Binding-site contacts:
Ligand atom C02 contacts residue GLU243 of chain 2.A at 3.6 Å.
Ligand atom C18 contacts residue HEM1 of chain 2.B at 3.3 Å.
Ligand atom C04 contacts residue HEM1 of chain 2.B at 3.9 Å.
Ligand atom C06 contacts residue HEM1 of chain 2.B at 3.7 Å.
Ligand atom C23 contacts residue TYR357 of chain 2.A at 3.6 Å (hydrophobic).
Ligand atom C06 contacts residue GLU243 of chain 2.A at 3.5 Å.
Ligand atom N01 contacts residue HEM1 of chain 2.B at 3.5 Å.
Ligand atom C12 contacts residue POL1 of chain 2.F at 3.1 Å.
Ligand atom C07 contacts residue HEM1 of chain 2.B at 3.5 Å.
Ligand atom C25 contacts residue TYR357 of chain 2.A at 3.6 Å (hydrophobic).
Ligand atom C05 contacts residue ILE218 of chain 2.A at 3.7 Å (hydrophobic).
Ligand atom C26 contacts residue HEM1 of chain 2.B at 3.4 Å.
Ligand atom C17 contacts residue TRP329 of chain 2.A at 3.8 Å (hydrophobic).
Ligand atom C02 contacts residue HEM1 of chain 2.B at 3.6 Å.
Ligand atom N22 contacts residue ARG65 of chain 2.A at 3.7 Å.
Ligand atom N01 contacts residue GLU243 of chain 2.A at 2.8 Å (salt-bridge).
Ligand atom C24 contacts residue TYR357 of chain 2.A at 3.5 Å (hydrophobic).
Ligand atom C08 contacts residue HEM1 of chain 2.B at 3.5 Å.
Ligand atom N21 contacts residue TYR357 of chain 2.A at 3.7 Å.
Ligand atom C27 contacts residue TYR357 of chain 2.A at 3.6 Å (hydrophobic).
Ligand atom N02 contacts residue GLU243 of chain 2.A at 2.9 Å (salt-bridge).
Ligand atom C26 contacts residue TYR357 of chain 2.A at 3.7 Å (hydrophobic).
Ligand atom N02 contacts residue HEM1 of chain 2.B at 3.4 Å.
Ligand atom N02 contacts residue TRP238 of chain 2.A at 2.8 Å (h-bond).
Ligand atom C22 contacts residue TYR357 of chain 2.A at 3.5 Å (hydrophobic).
Ligand atom C08 contacts residue GLU243 of chain 2.A at 3.4 Å.
Ligand atom N02 contacts residue TYR239 of chain 2.A at 3.8 Å.
Ligand atom N22 contacts residue HEM1 of chain 2.B at 3.0 Å (h-bond).
Ligand atom C14 contacts residue HEM1 of chain 2.B at 3.5 Å.
Ligand atom C12 contacts residue GLN129 of chain 2.A at 3.8 Å.
Ligand atom C09 contacts residue ILE218 of chain 2.A at 3.5 Å (hydrophobic).
Ligand atom C07 contacts residue PHE235 of chain 2.A at 3.5 Å (hydrophobic).
Ligand atom C07 contacts residue GLY237 of chain 2.A at 3.7 Å.
Ligand atom N22 contacts residue TYR357 of chain 2.A at 3.8 Å.
Ligand atom C03 contacts residue HEM1 of chain 2.B at 3.4 Å.
Ligand atom N11 contacts residue POL1 of chain 2.F at 3.5 Å (h-bond).
Ligand atom C22 contacts residue HEM1 of chain 2.B at 3.5 Å.
Ligand atom C15 contacts residue HEM1 of chain 2.B at 3.8 Å.
Ligand atom N21 contacts residue HEM1 of chain 2.B at 2.6 Å (h-bond).
Ligand atom C17 contacts residue HEM1 of chain 2.B at 3.2 Å.

Sequence of chain 2.A:
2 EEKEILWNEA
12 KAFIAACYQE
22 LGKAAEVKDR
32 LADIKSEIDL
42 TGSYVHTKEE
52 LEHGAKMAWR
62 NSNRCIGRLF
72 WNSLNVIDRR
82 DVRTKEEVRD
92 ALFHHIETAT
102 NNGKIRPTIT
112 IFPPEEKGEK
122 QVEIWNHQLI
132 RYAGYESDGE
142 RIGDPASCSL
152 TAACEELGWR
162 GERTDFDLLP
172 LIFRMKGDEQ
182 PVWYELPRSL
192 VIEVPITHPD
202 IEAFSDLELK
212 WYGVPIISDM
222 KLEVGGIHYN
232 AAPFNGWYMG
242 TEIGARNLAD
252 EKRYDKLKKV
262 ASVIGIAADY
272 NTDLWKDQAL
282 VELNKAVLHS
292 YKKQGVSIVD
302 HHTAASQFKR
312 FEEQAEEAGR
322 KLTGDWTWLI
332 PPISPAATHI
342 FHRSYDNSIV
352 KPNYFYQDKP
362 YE

A small-molecule ligand and the protein it binds are described below.
Small molecule (SMILES): Cc1cc(N)nc(CCc2cncc(CCc3cc(C)cc(N)n3)c2)c1